Sequence of chain 1.C:
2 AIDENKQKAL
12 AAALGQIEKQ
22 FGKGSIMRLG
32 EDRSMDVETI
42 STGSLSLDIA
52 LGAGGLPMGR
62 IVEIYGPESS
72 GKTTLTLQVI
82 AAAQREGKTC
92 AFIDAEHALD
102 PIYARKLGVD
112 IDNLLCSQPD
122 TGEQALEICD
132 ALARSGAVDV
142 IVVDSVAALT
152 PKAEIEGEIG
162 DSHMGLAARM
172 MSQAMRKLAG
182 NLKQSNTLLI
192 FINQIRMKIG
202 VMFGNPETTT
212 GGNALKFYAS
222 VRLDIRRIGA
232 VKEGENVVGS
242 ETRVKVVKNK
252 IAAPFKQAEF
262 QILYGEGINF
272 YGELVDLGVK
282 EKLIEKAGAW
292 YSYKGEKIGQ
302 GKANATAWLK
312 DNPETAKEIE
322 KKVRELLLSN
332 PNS

Binding-site contacts:
Ligand atom C2 contacts residue TYR104 of chain 1.C at 3.7 Å (hydrophobic).
Ligand atom N7 contacts residue LYS251 of chain 1.B at 3.6 Å.
Ligand atom PG contacts residue MG1 of chain 1.Q at 3.5 Å.
Ligand atom O1A contacts residue THR74 of chain 1.C at 3.7 Å.
Ligand atom O2B contacts residue SER71 of chain 1.C at 3.4 Å (h-bond).
Ligand atom S1G contacts residue PHE218 of chain 1.B at 3.5 Å.
Ligand atom N1 contacts residue TYR104 of chain 1.C at 3.5 Å.
Ligand atom O1B contacts residue MG1 of chain 1.Q at 2.2 Å.
Ligand atom N6 contacts residue LYS251 of chain 1.B at 3.1 Å (salt-bridge).
Ligand atom C5 contacts residue TYR104 of chain 1.C at 3.7 Å (hydrophobic).
Ligand atom N6 contacts residue TYR104 of chain 1.C at 3.4 Å.
Ligand atom O3B contacts residue SER70 of chain 1.C at 3.4 Å (h-bond).
Ligand atom N7 contacts residue TYR104 of chain 1.C at 3.7 Å.
Ligand atom N1 contacts residue ALA253 of chain 1.B at 3.5 Å.
Ligand atom O3A contacts residue SER70 of chain 1.C at 3.7 Å.
Ligand atom O1B contacts residue THR74 of chain 1.C at 3.0 Å (h-bond).
Ligand atom O2B contacts residue LYS73 of chain 1.C at 2.9 Å (salt-bridge).
Ligand atom S1G contacts residue GLU69 of chain 1.C at 3.6 Å.
Ligand atom O3G contacts residue LYS251 of chain 1.B at 3.1 Å (salt-bridge).
Ligand atom N6 contacts residue ASP101 of chain 1.C at 3.6 Å.
Ligand atom O1A contacts residue GLY72 of chain 1.C at 3.4 Å.
Ligand atom C2 contacts residue ALA253 of chain 1.B at 3.4 Å (hydrophobic).
Ligand atom O1A contacts residue THR75 of chain 1.C at 2.7 Å (h-bond).
Ligand atom O2B contacts residue GLY72 of chain 1.C at 3.4 Å (h-bond).
Ligand atom PB contacts residue MG1 of chain 1.Q at 3.5 Å.
Ligand atom O2' contacts residue PRO255 of chain 1.B at 3.2 Å.
Ligand atom O3' contacts residue TYR265 of chain 1.C at 3.1 Å.
Ligand atom O2' contacts residue ASN250 of chain 1.B at 3.0 Å (h-bond).
Ligand atom PB contacts residue LYS73 of chain 1.C at 3.7 Å.
Ligand atom O3A contacts residue GLY72 of chain 1.C at 3.3 Å (h-bond).
Ligand atom O2G contacts residue LYS251 of chain 1.B at 3.3 Å (salt-bridge).
Ligand atom C2 contacts residue ALA254 of chain 1.B at 3.4 Å (hydrophobic).
Ligand atom S1G contacts residue SER70 of chain 1.C at 3.5 Å (h-bond).
Ligand atom C6 contacts residue ALA253 of chain 1.B at 3.8 Å (hydrophobic).
Ligand atom O2G contacts residue MG1 of chain 1.Q at 2.2 Å.
Ligand atom C4 contacts residue TYR104 of chain 1.C at 3.7 Å (hydrophobic).
Ligand atom O4' contacts residue TYR104 of chain 1.C at 3.8 Å.
Ligand atom C6 contacts residue TYR104 of chain 1.C at 3.4 Å (hydrophobic).
Ligand atom N6 contacts residue ALA253 of chain 1.B at 3.7 Å.
Ligand atom O3G contacts residue LYS249 of chain 1.B at 3.2 Å.

Sequence of chain 1.B:
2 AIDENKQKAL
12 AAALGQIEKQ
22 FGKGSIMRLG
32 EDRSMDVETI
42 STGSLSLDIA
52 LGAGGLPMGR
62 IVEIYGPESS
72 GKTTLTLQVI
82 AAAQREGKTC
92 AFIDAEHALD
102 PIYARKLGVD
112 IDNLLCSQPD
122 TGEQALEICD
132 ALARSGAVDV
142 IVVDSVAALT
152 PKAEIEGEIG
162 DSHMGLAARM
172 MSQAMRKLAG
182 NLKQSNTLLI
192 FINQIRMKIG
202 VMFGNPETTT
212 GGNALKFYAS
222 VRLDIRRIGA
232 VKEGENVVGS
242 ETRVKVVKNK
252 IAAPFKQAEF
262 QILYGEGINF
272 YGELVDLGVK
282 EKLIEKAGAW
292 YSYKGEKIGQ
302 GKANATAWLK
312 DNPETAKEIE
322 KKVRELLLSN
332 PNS

A small-molecule ligand and the protein it binds are described below.
Small molecule (SMILES): Nc1ncnc2c1ncn2[C@@H]1O[C@H](COP(=O)(O)OP(=O)(O)OP(O)(O)=S)[C@@H](O)[C@H]1O